A protein and the small-molecule ligand that binds it are described below.
Small molecule (SMILES): CC(C)[C@@H](C=O)NC(=O)[C@H](CO)NC(=O)[C@@H](N)CO

Binding-site contacts:
Ligand atom N contacts residue A2G1 of chain 1.Q at 3.9 Å.
Ligand atom CA contacts residue GLU126 of chain 1.B at 3.3 Å.
Ligand atom N contacts residue THR125 of chain 1.B at 4.0 Å.
Ligand atom N contacts residue GLU126 of chain 1.B at 3.0 Å (salt-bridge).
Ligand atom N contacts residue A2G1 of chain 1.Q at 4.0 Å.
Ligand atom CB contacts residue A2G1 of chain 1.Q at 2.5 Å.
Ligand atom CA contacts residue THR125 of chain 1.B at 3.9 Å.
Ligand atom OG contacts residue TRP122 of chain 1.B at 4.4 Å.
Ligand atom OG contacts residue GLU126 of chain 1.B at 2.9 Å (salt-bridge).
Ligand atom N contacts residue GLU126 of chain 1.B at 4.3 Å.
Ligand atom CB contacts residue TRP122 of chain 1.B at 4.4 Å (hydrophobic).
Ligand atom C contacts residue GLU126 of chain 1.B at 3.6 Å.
Ligand atom CA contacts residue A2G1 of chain 1.Q at 3.4 Å.
Ligand atom OG contacts residue A2G1 of chain 1.Q at 1.4 Å.
Ligand atom O contacts residue A2G1 of chain 1.Q at 3.4 Å.
Ligand atom CB contacts residue GLU126 of chain 1.B at 3.5 Å.
Ligand atom C contacts residue A2G1 of chain 1.Q at 3.3 Å.
Ligand atom CG2 contacts residue A2G1 of chain 1.Q at 3.4 Å.

Sequence of chain 1.B:
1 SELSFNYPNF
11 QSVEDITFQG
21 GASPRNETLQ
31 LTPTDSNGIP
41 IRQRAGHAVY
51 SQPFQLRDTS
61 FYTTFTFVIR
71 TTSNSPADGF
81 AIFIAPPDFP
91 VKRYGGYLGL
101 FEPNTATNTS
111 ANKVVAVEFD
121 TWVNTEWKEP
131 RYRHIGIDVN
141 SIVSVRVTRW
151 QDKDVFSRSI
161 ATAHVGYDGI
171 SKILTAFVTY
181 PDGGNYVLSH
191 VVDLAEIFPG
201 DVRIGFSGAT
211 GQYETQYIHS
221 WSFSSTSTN